A small-molecule ligand and the protein it binds are described below.
Small molecule (SMILES): C[C@@](CCn1ccc(-c2ccc(-n3nccn3)cc2)cc1=O)(C(=O)NO)S(C)(=O)=O

Binding-site contacts:
Ligand atom O24 contacts residue THR191 of chain 1.A at 2.7 Å (h-bond).
Ligand atom N19 contacts residue GLY210 of chain 1.A at 3.7 Å.
Ligand atom N25 contacts residue HIS265 of chain 1.A at 2.8 Å (h-bond).
Ligand atom C06 contacts residue LEU19 of chain 1.A at 3.6 Å (hydrophobic).
Ligand atom N18 contacts residue VAL217 of chain 1.A at 3.7 Å.
Ligand atom C23 contacts residue THR191 of chain 1.A at 3.5 Å.
Ligand atom N22 contacts residue VAL217 of chain 1.A at 3.5 Å.
Ligand atom O24 contacts residue HIS79 of chain 1.A at 3.7 Å.
Ligand atom O26 contacts residue ZN1 of chain 1.D at 2.1 Å.
Ligand atom N25 contacts residue ASP242 of chain 1.A at 3.6 Å (salt-bridge).
Ligand atom O11 contacts residue HIS20 of chain 1.A at 3.6 Å.
Ligand atom O29 contacts residue LYS239 of chain 1.A at 3.0 Å (salt-bridge).
Ligand atom C06 contacts residue PHE192 of chain 1.A at 3.5 Å (hydrophobic).
Ligand atom O26 contacts residue HIS79 of chain 1.A at 3.1 Å (h-bond).
Ligand atom C23 contacts residue ZN1 of chain 1.D at 2.9 Å.
Ligand atom C03 contacts residue PHE192 of chain 1.A at 3.6 Å (hydrophobic).
Ligand atom C06 contacts residue THR191 of chain 1.A at 3.2 Å.
Ligand atom N19 contacts residue SER211 of chain 1.A at 3.7 Å.
Ligand atom N25 contacts residue GLU78 of chain 1.A at 3.1 Å (salt-bridge).
Ligand atom O26 contacts residue ASP242 of chain 1.A at 3.0 Å (salt-bridge).
Ligand atom N25 contacts residue ZN1 of chain 1.D at 3.0 Å.
Ligand atom O29 contacts residue ASP242 of chain 1.A at 3.2 Å (salt-bridge).
Ligand atom C28 contacts residue PHE192 of chain 1.A at 3.5 Å (hydrophobic).
Ligand atom O26 contacts residue HIS265 of chain 1.A at 3.1 Å (h-bond).
Ligand atom C03 contacts residue THR191 of chain 1.A at 3.3 Å.
Ligand atom C23 contacts residue ASP242 of chain 1.A at 3.5 Å.
Ligand atom O11 contacts residue MET63 of chain 1.A at 3.6 Å (h-bond).
Ligand atom O24 contacts residue ZN1 of chain 1.D at 2.1 Å.
Ligand atom C17 contacts residue GLY193 of chain 1.A at 3.6 Å.
Ligand atom C21 contacts residue MET195 of chain 1.A at 3.7 Å (hydrophobic).
Ligand atom O24 contacts residue HIS238 of chain 1.A at 3.0 Å (h-bond).
Ligand atom C01 contacts residue MET63 of chain 1.A at 3.4 Å (hydrophobic).
Ligand atom O24 contacts residue ASP242 of chain 1.A at 3.2 Å (salt-bridge).
Ligand atom N19 contacts residue VAL217 of chain 1.A at 3.6 Å.
Ligand atom O26 contacts residue GLU78 of chain 1.A at 2.5 Å (salt-bridge).
Ligand atom N22 contacts residue ILE198 of chain 1.A at 3.3 Å.
Ligand atom C14 contacts residue GLY210 of chain 1.A at 3.7 Å.
Ligand atom C04 contacts residue THR191 of chain 1.A at 3.5 Å.
Ligand atom C07 contacts residue PHE192 of chain 1.A at 3.7 Å (hydrophobic).
Ligand atom C16 contacts residue ILE198 of chain 1.A at 3.7 Å (hydrophobic).

Sequence of chain 1.A:
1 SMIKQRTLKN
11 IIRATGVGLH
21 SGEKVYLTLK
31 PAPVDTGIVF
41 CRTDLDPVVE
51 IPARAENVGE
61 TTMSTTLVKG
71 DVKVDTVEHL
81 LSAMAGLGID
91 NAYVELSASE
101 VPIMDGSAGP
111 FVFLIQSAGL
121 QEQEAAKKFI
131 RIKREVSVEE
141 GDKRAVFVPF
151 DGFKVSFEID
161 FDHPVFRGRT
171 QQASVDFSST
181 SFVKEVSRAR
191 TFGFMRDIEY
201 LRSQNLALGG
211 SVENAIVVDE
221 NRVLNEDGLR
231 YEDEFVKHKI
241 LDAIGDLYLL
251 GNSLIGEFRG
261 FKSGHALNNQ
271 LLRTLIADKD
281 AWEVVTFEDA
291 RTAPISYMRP